The small molecule below binds the protein below.
Small molecule (SMILES): CC(=O)N[C@@H]1[C@@H](O)[C@H](O)[C@@H](CO)O[C@H]1O

Sequence of chain 1.A:
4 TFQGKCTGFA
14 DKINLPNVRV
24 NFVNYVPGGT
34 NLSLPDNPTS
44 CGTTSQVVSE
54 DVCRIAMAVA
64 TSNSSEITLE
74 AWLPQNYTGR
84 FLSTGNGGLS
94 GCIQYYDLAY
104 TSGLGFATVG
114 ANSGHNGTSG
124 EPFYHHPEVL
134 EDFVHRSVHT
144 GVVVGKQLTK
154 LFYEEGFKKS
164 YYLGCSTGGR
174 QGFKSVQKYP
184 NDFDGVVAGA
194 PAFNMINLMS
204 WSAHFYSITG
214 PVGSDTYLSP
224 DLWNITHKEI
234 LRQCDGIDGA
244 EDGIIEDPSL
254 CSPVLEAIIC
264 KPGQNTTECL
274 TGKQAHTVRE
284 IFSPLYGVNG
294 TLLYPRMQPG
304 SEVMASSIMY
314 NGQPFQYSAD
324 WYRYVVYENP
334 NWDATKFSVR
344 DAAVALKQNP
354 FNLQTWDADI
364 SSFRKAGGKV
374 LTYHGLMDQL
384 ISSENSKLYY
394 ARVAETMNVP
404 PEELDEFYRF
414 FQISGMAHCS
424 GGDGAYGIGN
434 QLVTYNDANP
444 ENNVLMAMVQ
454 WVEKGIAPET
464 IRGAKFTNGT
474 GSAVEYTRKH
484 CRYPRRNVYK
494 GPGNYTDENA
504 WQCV

Binding-site contacts:
Ligand atom O5 contacts residue ASN227 of chain 1.A at 2.4 Å (h-bond).
Ligand atom C5 contacts residue ASN227 of chain 1.A at 3.7 Å.
Ligand atom C5 contacts residue VAL306 of chain 1.A at 4.3 Å (hydrophobic).
Ligand atom O7 contacts residue ASN227 of chain 1.A at 3.5 Å (h-bond).
Ligand atom O6 contacts residue VAL306 of chain 1.A at 3.7 Å.
Ligand atom C2 contacts residue ASN227 of chain 1.A at 2.5 Å.
Ligand atom N2 contacts residue ASN227 of chain 1.A at 3.0 Å (h-bond).
Ligand atom C7 contacts residue ASN227 of chain 1.A at 3.5 Å.
Ligand atom C1 contacts residue ASN227 of chain 1.A at 1.4 Å.
Ligand atom O5 contacts residue VAL306 of chain 1.A at 4.4 Å.
Ligand atom C3 contacts residue ASN227 of chain 1.A at 3.8 Å.
Ligand atom C4 contacts residue ASN227 of chain 1.A at 4.2 Å.
Ligand atom C7 contacts residue ASP224 of chain 1.A at 3.8 Å.
Ligand atom C8 contacts residue ASP224 of chain 1.A at 3.4 Å.
Ligand atom C8 contacts residue PRO223 of chain 1.A at 3.7 Å (hydrophobic).
Ligand atom O7 contacts residue ASP224 of chain 1.A at 3.5 Å (salt-bridge).